Sequence of chain 13.B:
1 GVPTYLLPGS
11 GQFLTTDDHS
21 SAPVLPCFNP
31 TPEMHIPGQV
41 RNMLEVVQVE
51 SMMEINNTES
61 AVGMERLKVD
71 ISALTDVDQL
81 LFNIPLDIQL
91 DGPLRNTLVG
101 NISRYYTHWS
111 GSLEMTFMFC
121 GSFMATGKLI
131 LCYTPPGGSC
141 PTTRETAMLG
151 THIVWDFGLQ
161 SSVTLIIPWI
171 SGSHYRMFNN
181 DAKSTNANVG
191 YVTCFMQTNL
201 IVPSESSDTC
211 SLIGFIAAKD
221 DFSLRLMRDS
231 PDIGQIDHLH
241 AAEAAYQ

Sequence of chain 13.A:
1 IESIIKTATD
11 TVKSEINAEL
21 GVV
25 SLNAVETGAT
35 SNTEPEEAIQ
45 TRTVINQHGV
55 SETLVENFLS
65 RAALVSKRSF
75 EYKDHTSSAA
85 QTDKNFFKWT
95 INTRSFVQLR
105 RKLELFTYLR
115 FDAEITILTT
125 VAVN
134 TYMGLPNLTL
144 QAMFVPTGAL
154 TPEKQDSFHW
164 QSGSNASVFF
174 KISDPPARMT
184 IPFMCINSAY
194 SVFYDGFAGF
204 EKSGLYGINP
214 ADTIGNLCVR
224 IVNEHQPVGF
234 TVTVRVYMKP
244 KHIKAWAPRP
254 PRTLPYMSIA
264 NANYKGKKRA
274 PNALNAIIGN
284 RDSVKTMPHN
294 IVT

Binding-site contacts:
Ligand atom C11 contacts residue ASP232 of chain 13.B at 3.4 Å.
Ligand atom C1 contacts residue ARG104 of chain 13.B at 3.4 Å.
Ligand atom C10 contacts residue ASP232 of chain 13.B at 3.6 Å.
Ligand atom O7 contacts residue PRO274 of chain 13.A at 3.5 Å.
Ligand atom C4 contacts residue ASP91 of chain 13.B at 3.4 Å.
Ligand atom O4 contacts residue ASP91 of chain 13.B at 2.4 Å (salt-bridge).
Ligand atom C11 contacts residue PRO231 of chain 13.B at 3.5 Å (hydrophobic).
Ligand atom C3 contacts residue ARG95 of chain 13.B at 3.8 Å.
Ligand atom C4 contacts residue ASN275 of chain 13.A at 3.7 Å.
Ligand atom N5 contacts residue ASN275 of chain 13.A at 3.5 Å (h-bond).
Ligand atom C4 contacts residue ASP232 of chain 13.B at 3.5 Å.
Ligand atom C3 contacts residue ARG104 of chain 13.B at 3.8 Å.
Ligand atom O7 contacts residue ASN180 of chain 13.B at 3.2 Å (h-bond).
Ligand atom O4 contacts residue ARG95 of chain 13.B at 3.3 Å (salt-bridge).
Ligand atom C10 contacts residue LYS270 of chain 13.A at 3.6 Å.
Ligand atom O1B contacts residue ARG104 of chain 13.B at 2.4 Å (salt-bridge).
Ligand atom O6 contacts residue ASP91 of chain 13.B at 3.2 Å.
Ligand atom C8 contacts residue ASN180 of chain 13.B at 3.0 Å.
Ligand atom N5 contacts residue PRO231 of chain 13.B at 2.6 Å (h-bond).
Ligand atom C10 contacts residue ASN275 of chain 13.A at 3.2 Å.
Ligand atom C3 contacts residue PRO274 of chain 13.A at 3.7 Å (hydrophobic).
Ligand atom O10 contacts residue LYS270 of chain 13.A at 3.0 Å (salt-bridge).
Ligand atom C11 contacts residue ILE233 of chain 13.B at 3.5 Å (hydrophobic).
Ligand atom C7 contacts residue ASN180 of chain 13.B at 3.5 Å.
Ligand atom O4 contacts residue ASP232 of chain 13.B at 2.9 Å (salt-bridge).
Ligand atom C4 contacts residue ARG104 of chain 13.B at 3.7 Å.
Ligand atom O6 contacts residue PRO274 of chain 13.A at 3.8 Å.
Ligand atom O4 contacts residue PRO231 of chain 13.B at 3.8 Å.
Ligand atom C4 contacts residue PRO274 of chain 13.A at 3.8 Å (hydrophobic).
Ligand atom C5 contacts residue ASN275 of chain 13.A at 3.5 Å.
Ligand atom O4 contacts residue ASN275 of chain 13.A at 2.8 Å (h-bond).
Ligand atom O10 contacts residue ASN275 of chain 13.A at 2.7 Å (h-bond).
Ligand atom C10 contacts residue PRO231 of chain 13.B at 3.5 Å (hydrophobic).
Ligand atom C4 contacts residue PRO231 of chain 13.B at 3.4 Å (hydrophobic).
Ligand atom O3 contacts residue GLY282 of chain 13.A at 3.3 Å.
Ligand atom O7 contacts residue LYS270 of chain 13.A at 3.4 Å (salt-bridge).
Ligand atom O1B contacts residue ASP91 of chain 13.B at 3.8 Å.
Ligand atom C11 contacts residue GLY234 of chain 13.B at 3.7 Å.
Ligand atom O3 contacts residue PRO274 of chain 13.A at 3.6 Å.
Ligand atom C5 contacts residue PRO231 of chain 13.B at 3.4 Å (hydrophobic).

A protein and the small-molecule ligand that binds it are described below.
Small molecule (SMILES): CC(=O)N[C@@H]1[C@@H](O)[C@H](O[C@@H]2O[C@H](CO[C@]3(C(=O)O)C[C@H](O)[C@@H](NC(C)=O)[C@H]([C@H](O)[C@H](O)CO)O3)[C@H](O)[C@H](O)[C@H]2O)[C@@H](CO)O[C@H]1O